Sequence of chain 1.B:
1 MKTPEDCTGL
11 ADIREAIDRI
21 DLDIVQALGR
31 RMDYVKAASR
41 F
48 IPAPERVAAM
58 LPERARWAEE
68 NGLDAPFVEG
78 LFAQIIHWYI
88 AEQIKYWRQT

This protein binds this small molecule.
Small molecule (SMILES): O=C(O)c1ccccc1O

Binding-site contacts:
Ligand atom C4 contacts residue PYR1 of chain 1.D at 3.4 Å.
Ligand atom O2' contacts residue MET57 of chain 1.B at 3.0 Å.
Ligand atom O2 contacts residue PYR1 of chain 1.D at 4.2 Å.
Ligand atom C4 contacts residue ILE48 of chain 1.B at 3.0 Å (hydrophobic).
Ligand atom C6 contacts residue MET57 of chain 1.B at 4.0 Å (hydrophobic).
Ligand atom C5 contacts residue ILE48 of chain 1.B at 4.3 Å (hydrophobic).
Ligand atom C5 contacts residue ALA50 of chain 1.B at 4.0 Å (hydrophobic).
Ligand atom C4 contacts residue GLN90 of chain 1.B at 4.3 Å.
Ligand atom O1' contacts residue TYR86 of chain 1.B at 3.5 Å.
Ligand atom O2 contacts residue ILE87 of chain 1.B at 3.5 Å (h-bond).
Ligand atom C1' contacts residue MET57 of chain 1.B at 4.1 Å (hydrophobic).
Ligand atom C5 contacts residue PRO49 of chain 1.B at 4.4 Å (hydrophobic).
Ligand atom C3 contacts residue ILE48 of chain 1.B at 3.5 Å (hydrophobic).
Ligand atom C6 contacts residue ARG53 of chain 1.B at 4.0 Å.
Ligand atom C6 contacts residue PYR1 of chain 1.D at 3.7 Å.
Ligand atom C1' contacts residue VAL35 of chain 1.B at 4.2 Å (hydrophobic).
Ligand atom C4 contacts residue ALA50 of chain 1.B at 4.0 Å (hydrophobic).
Ligand atom C3 contacts residue GLN90 of chain 1.B at 3.6 Å.
Ligand atom C5 contacts residue PYR1 of chain 1.D at 3.4 Å.
Ligand atom C4 contacts residue ILE87 of chain 1.B at 4.0 Å (hydrophobic).
Ligand atom C3 contacts residue PYR1 of chain 1.D at 3.6 Å.
Ligand atom C1' contacts residue ILE83 of chain 1.B at 4.1 Å (hydrophobic).
Ligand atom O1' contacts residue ARG31 of chain 1.B at 2.7 Å (salt-bridge).
Ligand atom C4 contacts residue PRO49 of chain 1.B at 4.1 Å (hydrophobic).
Ligand atom C2 contacts residue ILE87 of chain 1.B at 3.5 Å (hydrophobic).
Ligand atom C2 contacts residue PYR1 of chain 1.D at 3.6 Å.
Ligand atom O2 contacts residue VAL35 of chain 1.B at 3.4 Å.
Ligand atom C3 contacts residue ILE87 of chain 1.B at 3.4 Å (hydrophobic).
Ligand atom C1 contacts residue PYR1 of chain 1.D at 3.8 Å.
Ligand atom C6 contacts residue VAL54 of chain 1.B at 4.1 Å (hydrophobic).
Ligand atom C5 contacts residue ARG53 of chain 1.B at 3.8 Å.
Ligand atom C1' contacts residue ARG31 of chain 1.B at 3.5 Å.
Ligand atom O1' contacts residue ILE83 of chain 1.B at 4.1 Å.
Ligand atom O1' contacts residue VAL35 of chain 1.B at 3.7 Å.
Ligand atom O2' contacts residue ILE17 of chain 1.A at 4.1 Å.
Ligand atom C1 contacts residue ILE87 of chain 1.B at 4.2 Å (hydrophobic).
Ligand atom C5 contacts residue VAL54 of chain 1.B at 3.9 Å (hydrophobic).
Ligand atom O2' contacts residue ILE83 of chain 1.B at 4.0 Å.
Ligand atom O2' contacts residue ARG31 of chain 1.B at 2.9 Å (salt-bridge).
Ligand atom O2 contacts residue TYR86 of chain 1.B at 3.6 Å.

Sequence of chain 1.A:
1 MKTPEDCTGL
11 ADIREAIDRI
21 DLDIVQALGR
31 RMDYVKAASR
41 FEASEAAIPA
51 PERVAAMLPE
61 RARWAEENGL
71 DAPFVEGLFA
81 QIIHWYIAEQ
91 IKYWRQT